The small molecule below binds the protein below.
Small molecule (SMILES): CC(=O)N[C@H]1CO[C@H](CO[C@@H]2O[C@@H](C)[C@@H](O)[C@@H](O)[C@@H]2O)[C@@H](O)[C@@H]1O

Sequence of chain 3.A:
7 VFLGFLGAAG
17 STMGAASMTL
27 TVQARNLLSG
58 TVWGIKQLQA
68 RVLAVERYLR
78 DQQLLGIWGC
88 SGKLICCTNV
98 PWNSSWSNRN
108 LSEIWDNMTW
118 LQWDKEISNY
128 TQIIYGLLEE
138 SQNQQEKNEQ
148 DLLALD

Binding-site contacts:
Ligand atom C1 contacts residue ASN100 of chain 3.A at 1.4 Å.
Ligand atom O7 contacts residue ASN100 of chain 3.A at 3.0 Å (h-bond).
Ligand atom C4 contacts residue ILE130 of chain 3.A at 3.6 Å (hydrophobic).
Ligand atom O5 contacts residue SER102 of chain 3.A at 3.1 Å (h-bond).
Ligand atom O4 contacts residue ILE130 of chain 3.A at 4.2 Å.
Ligand atom C5 contacts residue SER102 of chain 3.A at 4.1 Å.
Ligand atom C7 contacts residue ASN100 of chain 3.A at 3.1 Å.
Ligand atom C6 contacts residue TYR127 of chain 3.A at 3.6 Å (hydrophobic).
Ligand atom C5 contacts residue ILE130 of chain 3.A at 3.9 Å (hydrophobic).
Ligand atom C3 contacts residue ASN100 of chain 3.A at 3.8 Å.
Ligand atom C2 contacts residue ASN100 of chain 3.A at 2.5 Å.
Ligand atom C4 contacts residue ASN100 of chain 3.A at 4.2 Å.
Ligand atom C5 contacts residue ASN100 of chain 3.A at 3.6 Å.
Ligand atom N2 contacts residue ASN100 of chain 3.A at 2.9 Å (h-bond).
Ligand atom O5 contacts residue ASN100 of chain 3.A at 2.4 Å (h-bond).
Ligand atom C1 contacts residue SER102 of chain 3.A at 3.2 Å.
Ligand atom C8 contacts residue ASN100 of chain 3.A at 3.9 Å.
Ligand atom C6 contacts residue ILE130 of chain 3.A at 3.8 Å (hydrophobic).
Ligand atom C5 contacts residue TYR127 of chain 3.A at 4.3 Å (hydrophobic).